Binding-site contacts:
Ligand atom O2A contacts residue LYS86 of chain 1.E at 3.4 Å (salt-bridge).
Ligand atom O1G contacts residue MG1 of chain 1.Q at 1.8 Å.
Ligand atom O2' contacts residue ARG36 of chain 1.E at 2.8 Å (salt-bridge).
Ligand atom N3B contacts residue GLY83 of chain 1.E at 3.1 Å (h-bond).
Ligand atom O2G contacts residue ARG193 of chain 1.F at 3.1 Å (salt-bridge).
Ligand atom C1' contacts residue GLN247 of chain 1.E at 3.4 Å.
Ligand atom O2B contacts residue CYS84 of chain 1.E at 3.1 Å (h-bond).
Ligand atom N3B contacts residue MG1 of chain 1.Q at 3.2 Å.
Ligand atom O2B contacts residue GLY85 of chain 1.E at 3.1 Å (h-bond).
Ligand atom N7 contacts residue PRO243 of chain 1.E at 3.4 Å.
Ligand atom O3G contacts residue PRO82 of chain 1.E at 3.5 Å.
Ligand atom C5 contacts residue PRO243 of chain 1.E at 3.3 Å (hydrophobic).
Ligand atom N7 contacts residue CYS84 of chain 1.E at 3.0 Å.
Ligand atom O2G contacts residue PRO82 of chain 1.E at 3.6 Å.
Ligand atom O1B contacts residue SER87 of chain 1.E at 2.9 Å (h-bond).
Ligand atom O2A contacts residue SER87 of chain 1.E at 3.3 Å (h-bond).
Ligand atom C5' contacts residue ASP167 of chain 1.F at 3.4 Å.
Ligand atom PB contacts residue MG1 of chain 1.Q at 3.1 Å.
Ligand atom C2' contacts residue GLN247 of chain 1.E at 3.5 Å.
Ligand atom O3G contacts residue ASN182 of chain 1.E at 2.9 Å (h-bond).
Ligand atom O2A contacts residue GLY85 of chain 1.E at 3.2 Å.
Ligand atom O2B contacts residue GLY83 of chain 1.E at 3.6 Å (h-bond).
Ligand atom PG contacts residue MG1 of chain 1.Q at 3.0 Å.
Ligand atom O3G contacts residue LYS86 of chain 1.E at 2.7 Å (salt-bridge).
Ligand atom C6 contacts residue PRO243 of chain 1.E at 3.5 Å (hydrophobic).
Ligand atom C8 contacts residue GLY83 of chain 1.E at 3.4 Å.
Ligand atom O1G contacts residue ARG196 of chain 1.F at 3.1 Å (salt-bridge).
Ligand atom O2G contacts residue ARG196 of chain 1.F at 2.7 Å (salt-bridge).
Ligand atom O1B contacts residue MG1 of chain 1.Q at 2.1 Å.
Ligand atom N3B contacts residue ARG193 of chain 1.F at 3.2 Å (salt-bridge).
Ligand atom O2' contacts residue GLN247 of chain 1.E at 2.7 Å (h-bond).
Ligand atom N6 contacts residue CYS84 of chain 1.E at 3.0 Å (h-bond).
Ligand atom O1A contacts residue ASP167 of chain 1.F at 3.5 Å (salt-bridge).
Ligand atom N1 contacts residue VAL42 of chain 1.E at 3.0 Å (h-bond).
Ligand atom O4' contacts residue ALA244 of chain 1.E at 3.4 Å.
Ligand atom O2B contacts residue LYS86 of chain 1.E at 2.9 Å (salt-bridge).
Ligand atom N7 contacts residue GLY85 of chain 1.E at 3.0 Å (h-bond).
Ligand atom O3' contacts residue GLN247 of chain 1.E at 3.2 Å (h-bond).
Ligand atom O2A contacts residue SER88 of chain 1.E at 2.7 Å (h-bond).
Ligand atom N6 contacts residue VAL42 of chain 1.E at 2.9 Å (h-bond).

Sequence of chain 1.F:
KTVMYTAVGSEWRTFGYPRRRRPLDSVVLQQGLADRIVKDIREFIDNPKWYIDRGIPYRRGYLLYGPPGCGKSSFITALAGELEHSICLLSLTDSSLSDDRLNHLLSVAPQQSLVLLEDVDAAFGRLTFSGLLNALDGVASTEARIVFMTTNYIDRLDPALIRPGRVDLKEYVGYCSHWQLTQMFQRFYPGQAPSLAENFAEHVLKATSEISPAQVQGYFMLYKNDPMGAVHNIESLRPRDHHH

This small molecule binds to this protein.
Small molecule (SMILES): Nc1ncnc2c1ncn2[C@@H]1O[C@H](CO[P](=O)(O)O[P](=O)(O)NP(=O)(O)O)[C@@H](O)[C@H]1O

Sequence of chain 1.E:
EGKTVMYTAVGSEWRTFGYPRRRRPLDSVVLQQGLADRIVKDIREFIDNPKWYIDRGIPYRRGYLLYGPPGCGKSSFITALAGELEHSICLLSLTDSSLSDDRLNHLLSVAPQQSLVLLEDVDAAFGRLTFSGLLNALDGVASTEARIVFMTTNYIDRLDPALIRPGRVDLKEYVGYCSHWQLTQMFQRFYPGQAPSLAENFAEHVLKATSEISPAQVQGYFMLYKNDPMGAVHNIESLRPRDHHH